Binding-site contacts:
Ligand atom O5 contacts residue ASN644 of chain 1.C at 2.4 Å (h-bond).
Ligand atom C7 contacts residue ASN644 of chain 1.C at 3.1 Å.
Ligand atom C7 contacts residue HIS642 of chain 1.C at 4.2 Å.
Ligand atom C1 contacts residue ASN644 of chain 1.C at 1.4 Å.
Ligand atom C2 contacts residue ASN644 of chain 1.C at 2.4 Å.
Ligand atom N2 contacts residue ASN644 of chain 1.C at 2.8 Å (h-bond).
Ligand atom C8 contacts residue HIS642 of chain 1.C at 3.1 Å.
Ligand atom C5 contacts residue ASN644 of chain 1.C at 3.7 Å.
Ligand atom C8 contacts residue ASN644 of chain 1.C at 4.0 Å.
Ligand atom N2 contacts residue HIS642 of chain 1.C at 3.9 Å.
Ligand atom C3 contacts residue ASN644 of chain 1.C at 3.8 Å.
Ligand atom C4 contacts residue ASN644 of chain 1.C at 4.2 Å.
Ligand atom C8 contacts residue VAL643 of chain 1.C at 3.6 Å (hydrophobic).
Ligand atom O7 contacts residue ASN644 of chain 1.C at 3.1 Å (h-bond).

Sequence of chain 1.C:
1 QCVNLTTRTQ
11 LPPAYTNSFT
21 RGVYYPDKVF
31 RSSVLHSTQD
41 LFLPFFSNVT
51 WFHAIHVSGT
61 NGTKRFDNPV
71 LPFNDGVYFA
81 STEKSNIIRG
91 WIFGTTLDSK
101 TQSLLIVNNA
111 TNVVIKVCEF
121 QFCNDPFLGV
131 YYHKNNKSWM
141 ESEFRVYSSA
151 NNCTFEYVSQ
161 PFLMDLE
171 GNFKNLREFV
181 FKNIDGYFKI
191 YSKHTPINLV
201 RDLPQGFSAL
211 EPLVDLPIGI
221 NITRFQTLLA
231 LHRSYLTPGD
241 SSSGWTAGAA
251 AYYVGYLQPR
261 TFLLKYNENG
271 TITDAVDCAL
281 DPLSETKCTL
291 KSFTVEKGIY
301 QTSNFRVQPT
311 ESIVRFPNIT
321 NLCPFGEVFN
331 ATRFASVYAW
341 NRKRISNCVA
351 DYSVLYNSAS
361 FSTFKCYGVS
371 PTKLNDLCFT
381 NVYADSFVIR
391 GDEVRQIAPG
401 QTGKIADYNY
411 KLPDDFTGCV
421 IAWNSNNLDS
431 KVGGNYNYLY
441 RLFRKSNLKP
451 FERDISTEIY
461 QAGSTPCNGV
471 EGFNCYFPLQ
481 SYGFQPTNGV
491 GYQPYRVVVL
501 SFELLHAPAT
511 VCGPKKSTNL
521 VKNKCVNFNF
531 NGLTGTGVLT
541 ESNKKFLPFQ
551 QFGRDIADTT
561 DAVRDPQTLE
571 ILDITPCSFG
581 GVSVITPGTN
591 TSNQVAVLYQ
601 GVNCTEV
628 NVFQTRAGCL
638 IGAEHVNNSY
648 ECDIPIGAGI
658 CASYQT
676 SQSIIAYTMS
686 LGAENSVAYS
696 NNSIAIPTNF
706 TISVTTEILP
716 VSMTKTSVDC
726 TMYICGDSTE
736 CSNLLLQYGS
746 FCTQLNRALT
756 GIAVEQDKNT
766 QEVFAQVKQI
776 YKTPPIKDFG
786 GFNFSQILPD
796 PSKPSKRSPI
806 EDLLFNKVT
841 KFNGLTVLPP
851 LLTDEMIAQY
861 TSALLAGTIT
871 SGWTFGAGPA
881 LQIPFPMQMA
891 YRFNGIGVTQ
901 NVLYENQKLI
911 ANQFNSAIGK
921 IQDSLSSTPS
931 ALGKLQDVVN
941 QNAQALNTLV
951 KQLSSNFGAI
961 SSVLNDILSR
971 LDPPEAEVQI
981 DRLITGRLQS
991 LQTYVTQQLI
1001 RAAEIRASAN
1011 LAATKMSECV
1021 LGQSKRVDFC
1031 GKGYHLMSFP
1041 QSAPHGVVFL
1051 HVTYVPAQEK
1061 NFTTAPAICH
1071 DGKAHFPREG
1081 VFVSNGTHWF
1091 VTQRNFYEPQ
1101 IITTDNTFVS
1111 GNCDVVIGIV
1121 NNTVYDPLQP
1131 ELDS

The protein below binds the small molecule below.
Small molecule (SMILES): CC(=O)N[C@@H]1[C@@H](O)[C@H](O)[C@@H](CO)O[C@H]1O